Sequence of chain 1.A:
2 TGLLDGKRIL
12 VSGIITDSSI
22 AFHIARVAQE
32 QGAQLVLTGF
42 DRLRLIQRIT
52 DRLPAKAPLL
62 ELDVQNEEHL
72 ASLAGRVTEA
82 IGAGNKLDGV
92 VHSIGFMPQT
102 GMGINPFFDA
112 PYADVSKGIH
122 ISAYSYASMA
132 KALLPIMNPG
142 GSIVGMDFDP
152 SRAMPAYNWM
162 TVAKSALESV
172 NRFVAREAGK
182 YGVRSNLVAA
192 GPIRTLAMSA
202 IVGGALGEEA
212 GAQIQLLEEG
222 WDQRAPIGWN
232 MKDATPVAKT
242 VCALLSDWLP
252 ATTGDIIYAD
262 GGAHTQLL

Binding-site contacts:
Ligand atom O17 contacts residue PHE149 of chain 1.A at 4.0 Å.
Ligand atom O17 contacts residue LYS165 of chain 1.A at 4.1 Å.
Ligand atom C14 contacts residue MET199 of chain 1.A at 3.9 Å (hydrophobic).
Ligand atom C18 contacts residue TYR158 of chain 1.A at 4.1 Å (hydrophobic).
Ligand atom C13 contacts residue NAD1 of chain 1.H at 4.0 Å.
Ligand atom C10 contacts residue PHE97 of chain 1.A at 4.3 Å (hydrophobic).
Ligand atom C3 contacts residue MET199 of chain 1.A at 3.7 Å (hydrophobic).
Ligand atom C18 contacts residue ILE215 of chain 1.A at 3.7 Å (hydrophobic).
Ligand atom C14 contacts residue PHE149 of chain 1.A at 3.7 Å (hydrophobic).
Ligand atom C2 contacts residue TYR158 of chain 1.A at 4.1 Å (hydrophobic).
Ligand atom C1 contacts residue TYR158 of chain 1.A at 3.4 Å (hydrophobic).
Ligand atom C1 contacts residue NAD1 of chain 1.H at 3.8 Å.
Ligand atom C12 contacts residue MET103 of chain 1.A at 3.9 Å (hydrophobic).
Ligand atom C15 contacts residue TYR158 of chain 1.A at 4.0 Å (hydrophobic).
Ligand atom C3 contacts residue NAD1 of chain 1.H at 3.2 Å.
Ligand atom C6 contacts residue NAD1 of chain 1.H at 3.6 Å.
Ligand atom C17 contacts residue ILE215 of chain 1.A at 4.2 Å (hydrophobic).
Ligand atom C10 contacts residue GLY96 of chain 1.A at 3.5 Å.
Ligand atom C2 contacts residue MET199 of chain 1.A at 4.3 Å (hydrophobic).
Ligand atom C1 contacts residue PHE149 of chain 1.A at 3.8 Å (hydrophobic).
Ligand atom C6 contacts residue TYR158 of chain 1.A at 3.2 Å (hydrophobic).
Ligand atom O17 contacts residue TYR158 of chain 1.A at 2.8 Å (h-bond).
Ligand atom C14 contacts residue PRO193 of chain 1.A at 3.9 Å (hydrophobic).
Ligand atom C4 contacts residue NAD1 of chain 1.H at 3.6 Å.
Ligand atom C10 contacts residue NAD1 of chain 1.H at 4.2 Å.
Ligand atom C11 contacts residue GLY96 of chain 1.A at 3.6 Å.
Ligand atom C2 contacts residue NAD1 of chain 1.H at 3.4 Å.
Ligand atom C8 contacts residue NAD1 of chain 1.H at 3.6 Å.
Ligand atom C13 contacts residue MET161 of chain 1.A at 4.0 Å (hydrophobic).
Ligand atom C17 contacts residue TYR158 of chain 1.A at 3.9 Å (hydrophobic).
Ligand atom C5 contacts residue NAD1 of chain 1.H at 3.8 Å.
Ligand atom C11 contacts residue PHE97 of chain 1.A at 3.7 Å (hydrophobic).
Ligand atom C12 contacts residue PHE97 of chain 1.A at 4.3 Å (hydrophobic).
Ligand atom C14 contacts residue NAD1 of chain 1.H at 3.8 Å.
Ligand atom C15 contacts residue PHE149 of chain 1.A at 3.4 Å (hydrophobic).
Ligand atom C9 contacts residue NAD1 of chain 1.H at 3.7 Å.
Ligand atom C12 contacts residue MET161 of chain 1.A at 3.9 Å (hydrophobic).
Ligand atom O7 contacts residue NAD1 of chain 1.H at 3.0 Å (h-bond).
Ligand atom O17 contacts residue NAD1 of chain 1.H at 2.5 Å (h-bond).
Ligand atom C13 contacts residue MET103 of chain 1.A at 4.3 Å (hydrophobic).

This protein binds this small molecule.
Small molecule (SMILES): CCCCCc1ccc(Oc2ccccc2)c(O)c1